Binding-site contacts:
Ligand atom CAC contacts residue ARG56 of chain 1.A at 3.7 Å.
Ligand atom NAB contacts residue ASN103 of chain 1.A at 3.0 Å (h-bond).
Ligand atom CAC contacts residue HIS127 of chain 1.A at 3.9 Å.
Ligand atom NAD contacts residue ASN103 of chain 1.A at 3.1 Å (h-bond).
Ligand atom CAF contacts residue HIS127 of chain 1.A at 3.4 Å.
Ligand atom CAG contacts residue ALA102 of chain 1.A at 4.4 Å (hydrophobic).
Ligand atom NAD contacts residue M3I1 of chain 1.C at 4.2 Å.
Ligand atom NAD contacts residue ALA102 of chain 1.A at 3.3 Å.
Ligand atom CAF contacts residue ASN103 of chain 1.A at 3.6 Å.
Ligand atom CAG contacts residue ARG56 of chain 1.A at 3.7 Å.
Ligand atom OAE contacts residue HIS127 of chain 1.A at 3.7 Å.
Ligand atom CAA contacts residue GLN64 of chain 1.A at 3.9 Å.
Ligand atom NAD contacts residue HIS127 of chain 1.A at 3.4 Å.
Ligand atom CAG contacts residue HIS127 of chain 1.A at 4.0 Å.
Ligand atom CAA contacts residue MET62 of chain 1.A at 3.9 Å (hydrophobic).
Ligand atom CAF contacts residue M3I1 of chain 1.C at 3.8 Å.
Ligand atom OAE contacts residue GLN64 of chain 1.A at 3.8 Å.
Ligand atom NAB contacts residue M3I1 of chain 1.C at 3.7 Å.
Ligand atom CAA contacts residue ARG56 of chain 1.A at 3.6 Å.
Ligand atom NAB contacts residue HIS127 of chain 1.A at 3.8 Å.
Ligand atom CAC contacts residue M3I1 of chain 1.C at 4.1 Å.
Ligand atom CAG contacts residue PHE114 of chain 1.A at 4.2 Å (hydrophobic).
Ligand atom OAE contacts residue ALA102 of chain 1.A at 3.1 Å.
Ligand atom OAE contacts residue ASN103 of chain 1.A at 4.0 Å.
Ligand atom NAD contacts residue M3I1 of chain 1.D at 4.4 Å.
Ligand atom CAA contacts residue PHE114 of chain 1.A at 3.7 Å (hydrophobic).
Ligand atom OAE contacts residue PHE114 of chain 1.A at 3.8 Å.
Ligand atom CAG contacts residue GLN64 of chain 1.A at 3.9 Å.
Ligand atom CAA contacts residue PHE61 of chain 1.A at 4.0 Å (hydrophobic).
Ligand atom OAE contacts residue ARG56 of chain 1.A at 4.5 Å.

The protein below binds the small molecule below.
Small molecule (SMILES): Cc1cc(N)no1

Sequence of chain 1.A:
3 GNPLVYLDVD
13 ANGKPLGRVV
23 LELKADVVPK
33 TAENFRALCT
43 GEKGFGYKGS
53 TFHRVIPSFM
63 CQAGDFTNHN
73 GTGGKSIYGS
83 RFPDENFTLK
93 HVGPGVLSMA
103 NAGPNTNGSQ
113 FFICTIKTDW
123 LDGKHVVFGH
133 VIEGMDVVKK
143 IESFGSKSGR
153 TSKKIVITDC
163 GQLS